Sequence of chain 1.E:
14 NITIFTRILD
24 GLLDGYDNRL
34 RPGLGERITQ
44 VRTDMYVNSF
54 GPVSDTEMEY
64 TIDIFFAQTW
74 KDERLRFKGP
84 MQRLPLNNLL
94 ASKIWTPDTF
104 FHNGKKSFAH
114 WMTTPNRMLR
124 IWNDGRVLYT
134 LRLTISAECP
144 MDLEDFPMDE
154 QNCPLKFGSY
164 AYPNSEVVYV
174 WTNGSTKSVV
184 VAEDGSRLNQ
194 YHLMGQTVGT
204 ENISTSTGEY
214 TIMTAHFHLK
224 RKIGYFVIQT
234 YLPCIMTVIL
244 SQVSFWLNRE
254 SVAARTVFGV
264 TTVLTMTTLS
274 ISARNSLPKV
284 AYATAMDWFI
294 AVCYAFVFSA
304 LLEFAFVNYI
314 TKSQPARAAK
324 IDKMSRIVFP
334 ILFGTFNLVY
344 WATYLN

The protein below binds the small molecule below.
Small molecule (SMILES): CC(=O)N[C@@H]1[C@@H](O)[C@H](O)[C@@H](CO)O[C@H]1O

Binding-site contacts:
Ligand atom C1 contacts residue ASN205 of chain 1.E at 1.4 Å.
Ligand atom C8 contacts residue THR203 of chain 1.E at 4.0 Å.
Ligand atom C4 contacts residue ASN205 of chain 1.E at 4.2 Å.
Ligand atom C7 contacts residue ASN205 of chain 1.E at 3.4 Å.
Ligand atom O5 contacts residue ASN167 of chain 1.E at 3.1 Å (h-bond).
Ligand atom N2 contacts residue ASN205 of chain 1.E at 2.9 Å (h-bond).
Ligand atom C6 contacts residue ASN167 of chain 1.E at 4.2 Å.
Ligand atom C1 contacts residue ASN167 of chain 1.E at 3.4 Å.
Ligand atom C8 contacts residue GLU204 of chain 1.E at 3.7 Å.
Ligand atom C8 contacts residue ASN205 of chain 1.E at 4.0 Å.
Ligand atom O5 contacts residue ASN205 of chain 1.E at 2.4 Å (h-bond).
Ligand atom C5 contacts residue ASN205 of chain 1.E at 3.6 Å.
Ligand atom C2 contacts residue ASN205 of chain 1.E at 2.4 Å.
Ligand atom O7 contacts residue ASN205 of chain 1.E at 3.5 Å (h-bond).
Ligand atom C3 contacts residue ASN205 of chain 1.E at 3.8 Å.
Ligand atom C5 contacts residue ASN167 of chain 1.E at 3.8 Å.